This protein binds this small molecule.
Small molecule (SMILES): CC(=O)N[C@@H]1[C@@H](O)[C@H](O)[C@@H](CO)O[C@H]1O

Binding-site contacts:
Ligand atom C8 contacts residue ASN179 of chain 1.A at 4.2 Å.
Ligand atom C1 contacts residue ASN179 of chain 1.A at 1.4 Å.
Ligand atom C2 contacts residue ASN179 of chain 1.A at 2.4 Å.
Ligand atom C5 contacts residue ASN179 of chain 1.A at 3.7 Å.
Ligand atom O6 contacts residue GLU200 of chain 1.A at 2.5 Å (salt-bridge).
Ligand atom C1 contacts residue GLU200 of chain 1.A at 3.9 Å.
Ligand atom C6 contacts residue GLU200 of chain 1.A at 3.0 Å.
Ligand atom N2 contacts residue ASN179 of chain 1.A at 2.7 Å (h-bond).
Ligand atom C3 contacts residue ASN179 of chain 1.A at 3.7 Å.
Ligand atom C1 contacts residue THR181 of chain 1.A at 4.4 Å.
Ligand atom O7 contacts residue ASN179 of chain 1.A at 3.0 Å (h-bond).
Ligand atom C5 contacts residue THR181 of chain 1.A at 4.3 Å.
Ligand atom C7 contacts residue ASN179 of chain 1.A at 3.0 Å.
Ligand atom C5 contacts residue GLU200 of chain 1.A at 3.6 Å.
Ligand atom O5 contacts residue GLU200 of chain 1.A at 2.9 Å (salt-bridge).
Ligand atom C4 contacts residue ASN179 of chain 1.A at 4.2 Å.
Ligand atom O5 contacts residue ASN179 of chain 1.A at 2.4 Å (h-bond).
Ligand atom O5 contacts residue THR181 of chain 1.A at 4.2 Å.
Ligand atom C6 contacts residue TYR198 of chain 1.A at 4.2 Å (hydrophobic).

Sequence of chain 1.A:
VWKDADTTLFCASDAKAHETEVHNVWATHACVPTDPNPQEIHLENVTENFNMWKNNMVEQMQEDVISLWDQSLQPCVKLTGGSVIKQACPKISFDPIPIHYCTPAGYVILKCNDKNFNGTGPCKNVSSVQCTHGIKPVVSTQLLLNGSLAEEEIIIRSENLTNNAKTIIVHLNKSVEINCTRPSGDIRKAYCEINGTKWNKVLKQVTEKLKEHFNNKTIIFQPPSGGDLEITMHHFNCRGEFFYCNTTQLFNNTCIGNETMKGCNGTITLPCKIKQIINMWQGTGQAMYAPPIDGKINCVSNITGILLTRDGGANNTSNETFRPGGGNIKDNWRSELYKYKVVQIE